This small molecule binds to this protein.
Small molecule (SMILES): CC(=O)N[C@@H]1[C@@H](O)[C@H](O[C@@H]2O[C@H](CO[C@]3(C(=O)O)C[C@H](O)[C@@H](NC(C)=O)[C@H]([C@H](O)[C@H](O)CO)O3)[C@H](O)[C@H](O)[C@H]2O)[C@@H](CO)O[C@H]1O

Sequence of chain 5.C:
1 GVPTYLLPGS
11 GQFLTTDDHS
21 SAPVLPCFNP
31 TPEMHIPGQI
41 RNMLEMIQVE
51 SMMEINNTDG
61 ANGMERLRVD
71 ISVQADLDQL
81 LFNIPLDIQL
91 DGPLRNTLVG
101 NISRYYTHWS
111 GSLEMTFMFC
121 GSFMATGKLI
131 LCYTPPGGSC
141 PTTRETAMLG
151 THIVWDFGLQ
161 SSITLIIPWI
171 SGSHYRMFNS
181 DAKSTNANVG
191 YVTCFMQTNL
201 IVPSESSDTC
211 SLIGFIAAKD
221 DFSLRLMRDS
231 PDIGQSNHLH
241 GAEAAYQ

Binding-site contacts:
Ligand atom O10 contacts residue ARG270 of chain 5.A at 4.0 Å.
Ligand atom O4 contacts residue ARG95 of chain 5.C at 3.6 Å.
Ligand atom O4 contacts residue PRO231 of chain 5.C at 3.8 Å.
Ligand atom N5 contacts residue PRO231 of chain 5.C at 2.9 Å (h-bond).
Ligand atom C6 contacts residue PRO231 of chain 5.C at 4.0 Å (hydrophobic).
Ligand atom O7 contacts residue PRO274 of chain 5.A at 3.4 Å.
Ligand atom N5 contacts residue ASN275 of chain 5.A at 3.5 Å (h-bond).
Ligand atom O4 contacts residue ASN275 of chain 5.A at 3.0 Å (h-bond).
Ligand atom O6 contacts residue PRO274 of chain 5.A at 3.7 Å.
Ligand atom C5 contacts residue PRO231 of chain 5.C at 3.6 Å (hydrophobic).
Ligand atom O1B contacts residue ARG104 of chain 5.C at 2.8 Å (salt-bridge).
Ligand atom C11 contacts residue ASP232 of chain 5.C at 3.8 Å.
Ligand atom C3 contacts residue PRO274 of chain 5.A at 3.8 Å (hydrophobic).
Ligand atom C10 contacts residue ASN275 of chain 5.A at 3.2 Å.
Ligand atom C5 contacts residue ASN275 of chain 5.A at 3.5 Å.
Ligand atom C11 contacts residue GLY234 of chain 5.C at 3.9 Å.
Ligand atom C3 contacts residue ASP232 of chain 5.C at 4.1 Å.
Ligand atom C4 contacts residue ASP232 of chain 5.C at 3.5 Å.
Ligand atom O3 contacts residue ASP91 of chain 5.C at 4.0 Å.
Ligand atom C3 contacts residue ARG95 of chain 5.C at 3.9 Å.
Ligand atom C4 contacts residue PRO231 of chain 5.C at 3.4 Å (hydrophobic).
Ligand atom C3 contacts residue PRO274 of chain 5.A at 4.1 Å (hydrophobic).
Ligand atom C4 contacts residue ARG104 of chain 5.C at 4.0 Å.
Ligand atom O3 contacts residue GLY282 of chain 5.A at 3.4 Å.
Ligand atom O4 contacts residue ASP91 of chain 5.C at 2.8 Å (salt-bridge).
Ligand atom C11 contacts residue PRO231 of chain 5.C at 4.0 Å (hydrophobic).
Ligand atom O7 contacts residue SER180 of chain 5.C at 3.7 Å.
Ligand atom C5 contacts residue PRO274 of chain 5.A at 3.9 Å (hydrophobic).
Ligand atom O6 contacts residue ASP91 of chain 5.C at 3.3 Å.
Ligand atom C1 contacts residue ARG104 of chain 5.C at 3.7 Å.
Ligand atom C4 contacts residue ASN275 of chain 5.A at 3.8 Å.
Ligand atom C6 contacts residue ASP91 of chain 5.C at 3.9 Å.
Ligand atom C4 contacts residue PRO274 of chain 5.A at 4.0 Å (hydrophobic).
Ligand atom O3 contacts residue PRO274 of chain 5.A at 3.9 Å.
Ligand atom C10 contacts residue PRO231 of chain 5.C at 3.9 Å (hydrophobic).
Ligand atom O10 contacts residue ASN275 of chain 5.A at 2.9 Å (h-bond).
Ligand atom C11 contacts residue ILE233 of chain 5.C at 3.8 Å (hydrophobic).
Ligand atom C3 contacts residue ARG104 of chain 5.C at 3.9 Å.
Ligand atom C4 contacts residue ASP91 of chain 5.C at 3.3 Å.
Ligand atom O4 contacts residue ASP232 of chain 5.C at 2.8 Å (salt-bridge).

Sequence of chain 5.A:
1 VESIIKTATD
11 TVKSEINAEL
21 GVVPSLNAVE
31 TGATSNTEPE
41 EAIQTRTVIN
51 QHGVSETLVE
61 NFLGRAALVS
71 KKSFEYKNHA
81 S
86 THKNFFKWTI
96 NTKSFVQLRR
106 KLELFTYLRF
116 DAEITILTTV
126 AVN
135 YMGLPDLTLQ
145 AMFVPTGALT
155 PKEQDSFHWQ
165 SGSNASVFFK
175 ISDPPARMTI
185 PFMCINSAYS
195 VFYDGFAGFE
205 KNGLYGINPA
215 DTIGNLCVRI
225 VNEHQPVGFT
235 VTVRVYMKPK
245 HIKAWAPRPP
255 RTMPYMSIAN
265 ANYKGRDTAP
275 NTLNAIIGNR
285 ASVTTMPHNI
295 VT